Binding-site contacts:
Ligand atom C3 contacts residue CYS11 of chain 1.A at 4.0 Å (hydrophobic).
Ligand atom O3 contacts residue CYS6 of chain 1.A at 2.6 Å (h-bond).
Ligand atom C5 contacts residue CYS6 of chain 1.A at 4.4 Å (hydrophobic).
Ligand atom O1 contacts residue LEU16 of chain 1.A at 3.5 Å.
Ligand atom C6 contacts residue HIS5 of chain 2.B at 3.9 Å.
Ligand atom O3 contacts residue CYS11 of chain 1.A at 2.9 Å (h-bond).
Ligand atom C1 contacts residue LEU16 of chain 1.A at 4.3 Å (hydrophobic).
Ligand atom C2 contacts residue CYS11 of chain 1.A at 3.8 Å (hydrophobic).
Ligand atom C4 contacts residue LEU6 of chain 2.B at 4.5 Å (hydrophobic).
Ligand atom C5 contacts residue CYS7 of chain 1.B at 4.2 Å (hydrophobic).
Ligand atom C4 contacts residue LEU11 of chain 1.B at 3.5 Å (hydrophobic).
Ligand atom C1 contacts residue ALA14 of chain 1.B at 4.3 Å (hydrophobic).
Ligand atom C1 contacts residue LEU11 of chain 1.B at 4.3 Å (hydrophobic).
Ligand atom O1 contacts residue HIS5 of chain 2.B at 3.8 Å.
Ligand atom C3 contacts residue CYS6 of chain 1.A at 3.3 Å (hydrophobic).
Ligand atom C5 contacts residue HIS10 of chain 1.B at 4.0 Å.
Ligand atom O3 contacts residue VAL2 of chain 2.B at 4.5 Å.
Ligand atom C6 contacts residue ALA14 of chain 1.B at 4.5 Å (hydrophobic).
Ligand atom C1 contacts residue HIS5 of chain 2.B at 3.4 Å.
Ligand atom C5 contacts residue HIS5 of chain 2.B at 4.5 Å.
Ligand atom C5 contacts residue LEU11 of chain 1.B at 3.5 Å (hydrophobic).
Ligand atom C3 contacts residue HIS5 of chain 2.B at 4.3 Å.
Ligand atom C5 contacts residue LEU6 of chain 2.B at 3.9 Å (hydrophobic).
Ligand atom C2 contacts residue HIS5 of chain 2.B at 3.8 Å.
Ligand atom C2 contacts residue LEU11 of chain 1.B at 4.3 Å (hydrophobic).
Ligand atom O1 contacts residue LEU17 of chain 2.D at 3.8 Å.
Ligand atom O1 contacts residue ALA14 of chain 1.B at 3.3 Å.
Ligand atom C4 contacts residue VAL2 of chain 2.B at 4.4 Å (hydrophobic).
Ligand atom C3 contacts residue LEU11 of chain 1.B at 3.9 Å (hydrophobic).
Ligand atom C6 contacts residue LEU6 of chain 2.B at 4.3 Å (hydrophobic).
Ligand atom O3 contacts residue SER9 of chain 1.A at 3.3 Å (h-bond).
Ligand atom C4 contacts residue CYS7 of chain 1.B at 4.1 Å (hydrophobic).
Ligand atom C6 contacts residue HIS10 of chain 1.B at 4.0 Å.
Ligand atom C6 contacts residue LEU11 of chain 1.B at 4.0 Å (hydrophobic).
Ligand atom C2 contacts residue LEU16 of chain 1.A at 4.4 Å (hydrophobic).
Ligand atom C4 contacts residue CYS6 of chain 1.A at 3.1 Å (hydrophobic).
Ligand atom O3 contacts residue ILE10 of chain 1.A at 3.6 Å.

Sequence of chain 2.D:
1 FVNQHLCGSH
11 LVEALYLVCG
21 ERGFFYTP

Sequence of chain 1.B:
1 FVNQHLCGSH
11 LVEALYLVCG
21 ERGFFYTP

Sequence of chain 2.B:
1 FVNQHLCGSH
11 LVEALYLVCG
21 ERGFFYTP

Sequence of chain 1.A:
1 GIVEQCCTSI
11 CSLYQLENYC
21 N

This small molecule binds to this protein.
Small molecule (SMILES): Oc1cccc(O)c1